A small-molecule ligand and the protein it binds are described below.
Small molecule (SMILES): Nc1ncnc2c1ncn2[C@@H]1O[C@H](CO[P](=O)(O)O[P](=O)(O)NP(=O)(O)O)[C@@H](O)[C@H]1O

Sequence of chain 1.B:
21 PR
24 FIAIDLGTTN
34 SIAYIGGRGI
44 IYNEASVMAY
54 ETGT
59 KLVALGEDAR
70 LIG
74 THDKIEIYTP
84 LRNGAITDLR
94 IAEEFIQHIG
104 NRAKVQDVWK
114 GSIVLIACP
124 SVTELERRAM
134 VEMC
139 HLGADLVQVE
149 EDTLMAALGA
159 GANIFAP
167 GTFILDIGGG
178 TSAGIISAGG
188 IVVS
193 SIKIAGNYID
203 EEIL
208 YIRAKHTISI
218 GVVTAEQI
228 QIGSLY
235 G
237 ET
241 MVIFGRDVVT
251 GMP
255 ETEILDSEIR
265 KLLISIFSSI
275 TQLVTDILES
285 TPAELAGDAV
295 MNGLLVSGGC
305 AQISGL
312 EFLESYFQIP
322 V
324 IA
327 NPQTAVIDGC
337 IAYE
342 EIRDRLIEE

Binding-site contacts:
Ligand atom O1B contacts residue GLY30 of chain 1.B at 3.7 Å.
Ligand atom O1B contacts residue ASN33 of chain 1.B at 2.8 Å (h-bond).
Ligand atom O2A contacts residue GLN329 of chain 1.B at 3.2 Å (h-bond).
Ligand atom O5' contacts residue GLY303 of chain 1.B at 3.2 Å (h-bond).
Ligand atom PB contacts residue MG1 of chain 1.E at 3.4 Å.
Ligand atom PG contacts residue THR31 of chain 1.B at 3.1 Å.
Ligand atom C2' contacts residue GLU223 of chain 1.B at 3.4 Å.
Ligand atom O2' contacts residue MLY226 of chain 1.B at 3.0 Å.
Ligand atom N3 contacts residue MLY226 of chain 1.B at 3.5 Å.
Ligand atom C5 contacts residue GLN306 of chain 1.B at 3.4 Å.
Ligand atom C5' contacts residue GLY175 of chain 1.B at 3.7 Å.
Ligand atom O1B contacts residue THR32 of chain 1.B at 3.0 Å (h-bond).
Ligand atom O2B contacts residue MG1 of chain 1.E at 2.0 Å.
Ligand atom N3B contacts residue THR32 of chain 1.B at 3.5 Å (h-bond).
Ligand atom O1G contacts residue MG1 of chain 1.E at 2.2 Å.
Ligand atom O1A contacts residue GLY303 of chain 1.B at 2.8 Å (h-bond).
Ligand atom PG contacts residue MG1 of chain 1.E at 3.4 Å.
Ligand atom N3B contacts residue GLY175 of chain 1.B at 3.3 Å (h-bond).
Ligand atom O1A contacts residue GLY302 of chain 1.B at 3.6 Å.
Ligand atom O2' contacts residue GLU223 of chain 1.B at 2.6 Å (salt-bridge).
Ligand atom PA contacts residue GLY303 of chain 1.B at 3.6 Å.
Ligand atom O1B contacts residue THR31 of chain 1.B at 3.6 Å (h-bond).
Ligand atom O2G contacts residue THR31 of chain 1.B at 2.9 Å (h-bond).
Ligand atom O3' contacts residue MLY226 of chain 1.B at 3.5 Å.
Ligand atom O2G contacts residue GLY175 of chain 1.B at 3.3 Å (h-bond).
Ligand atom O3G contacts residue THR31 of chain 1.B at 2.9 Å (h-bond).
Ligand atom N7 contacts residue GLN329 of chain 1.B at 3.6 Å.
Ligand atom C5 contacts residue GLY303 of chain 1.B at 3.6 Å.
Ligand atom O4' contacts residue GLY303 of chain 1.B at 3.2 Å.
Ligand atom N3B contacts residue THR31 of chain 1.B at 2.7 Å (h-bond).
Ligand atom O2A contacts residue ASN33 of chain 1.B at 3.0 Å (h-bond).
Ligand atom O4' contacts residue CYS304 of chain 1.B at 3.4 Å (h-bond).
Ligand atom O2G contacts residue MLY177 of chain 1.B at 2.8 Å (h-bond).
Ligand atom O2G contacts residue GLY176 of chain 1.B at 2.8 Å (h-bond).
Ligand atom N7 contacts residue GLN306 of chain 1.B at 3.2 Å (h-bond).
Ligand atom N3 contacts residue GLY303 of chain 1.B at 3.6 Å (h-bond).
Ligand atom C4 contacts residue GLY303 of chain 1.B at 3.3 Å.
Ligand atom O3A contacts residue GLY175 of chain 1.B at 3.3 Å (h-bond).
Ligand atom O3' contacts residue GLY198 of chain 1.B at 3.2 Å.
Ligand atom N9 contacts residue GLY303 of chain 1.B at 3.5 Å (h-bond).